The protein below binds the small molecule below.
Small molecule (SMILES): CC[C@H](C)[C@H](NC(=O)[C@H](CC(C)C)NC(=O)[C@H](CO)NC(=O)CNC(=O)[C@@H](NC(=O)[C@@H](N)[C@@H](C)O)C(C)C)C(=O)N[C@H](C=O)CCC(N)=O

Binding-site contacts:
Ligand atom N contacts residue ASP243 of chain 4.B at 2.6 Å (salt-bridge).
Ligand atom CG1 contacts residue ASP243 of chain 4.B at 3.2 Å.
Ligand atom O contacts residue ASP243 of chain 4.B at 4.1 Å.
Ligand atom CA contacts residue ARG29 of chain 4.B at 4.1 Å.
Ligand atom C contacts residue ASP243 of chain 4.B at 3.8 Å.
Ligand atom OE1 contacts residue GLU39 of chain 4.B at 3.1 Å (salt-bridge).
Ligand atom CD contacts residue GLU39 of chain 4.B at 3.2 Å.
Ligand atom O contacts residue ARG29 of chain 4.B at 3.2 Å (salt-bridge).
Ligand atom N contacts residue ARG29 of chain 4.B at 4.2 Å.
Ligand atom CD1 contacts residue ARG35 of chain 4.B at 4.0 Å.
Ligand atom CA contacts residue ARG29 of chain 4.B at 3.8 Å.
Ligand atom CD1 contacts residue ARG36 of chain 4.B at 3.6 Å.
Ligand atom C contacts residue ASP243 of chain 4.B at 3.5 Å.
Ligand atom N contacts residue ASP243 of chain 4.B at 3.2 Å (salt-bridge).
Ligand atom O contacts residue PRO43 of chain 4.B at 3.8 Å.
Ligand atom CD1 contacts residue ARG29 of chain 4.B at 3.5 Å.
Ligand atom N contacts residue ARG35 of chain 4.B at 4.0 Å.
Ligand atom CD contacts residue ARG36 of chain 4.B at 3.7 Å.
Ligand atom NE2 contacts residue GLU39 of chain 4.B at 2.9 Å (salt-bridge).
Ligand atom O contacts residue ARG35 of chain 4.B at 4.0 Å.
Ligand atom CG2 contacts residue PRO43 of chain 4.B at 3.8 Å (hydrophobic).
Ligand atom CA contacts residue ASP243 of chain 4.B at 3.5 Å.
Ligand atom OE1 contacts residue ARG36 of chain 4.B at 2.9 Å (salt-bridge).
Ligand atom C contacts residue ARG29 of chain 4.B at 3.9 Å.
Ligand atom CG1 contacts residue ARG36 of chain 4.B at 4.0 Å.
Ligand atom CD1 contacts residue LEU40 of chain 4.B at 3.6 Å (hydrophobic).
Ligand atom CD2 contacts residue LEU40 of chain 4.B at 4.1 Å (hydrophobic).
Ligand atom C contacts residue ARG35 of chain 4.B at 3.9 Å.
Ligand atom O contacts residue ARG35 of chain 4.B at 2.7 Å (salt-bridge).
Ligand atom N contacts residue PRO43 of chain 4.B at 4.0 Å.
Ligand atom OE1 contacts residue PHE37 of chain 4.B at 3.7 Å.
Ligand atom CB contacts residue ARG36 of chain 4.B at 3.4 Å.
Ligand atom O contacts residue ILE25 of chain 4.B at 3.8 Å.
Ligand atom CA contacts residue ASP243 of chain 4.B at 3.6 Å.
Ligand atom CG2 contacts residue ARG35 of chain 4.B at 3.4 Å.
Ligand atom CG contacts residue ARG36 of chain 4.B at 3.8 Å.
Ligand atom O contacts residue GLU39 of chain 4.B at 3.0 Å (salt-bridge).
Ligand atom C contacts residue GLU39 of chain 4.B at 3.6 Å.
Ligand atom CG2 contacts residue ARG36 of chain 4.B at 4.1 Å.
Ligand atom CB contacts residue ASP243 of chain 4.B at 4.0 Å.

Sequence of chain 4.B:
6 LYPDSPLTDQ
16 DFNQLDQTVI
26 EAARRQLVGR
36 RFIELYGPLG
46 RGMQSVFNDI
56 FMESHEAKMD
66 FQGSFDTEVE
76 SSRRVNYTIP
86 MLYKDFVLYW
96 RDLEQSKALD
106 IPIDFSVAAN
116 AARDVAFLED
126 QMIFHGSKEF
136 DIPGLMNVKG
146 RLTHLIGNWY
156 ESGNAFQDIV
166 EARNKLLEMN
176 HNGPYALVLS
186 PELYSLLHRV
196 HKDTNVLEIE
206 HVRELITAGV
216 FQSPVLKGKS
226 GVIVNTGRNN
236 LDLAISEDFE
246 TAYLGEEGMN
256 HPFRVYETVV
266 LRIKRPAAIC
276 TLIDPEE